Binding-site contacts:
Ligand atom C22 contacts residue GLY195 of chain 1.A at 3.5 Å.
Ligand atom O1P contacts residue ALA76 of chain 1.A at 3.0 Å (h-bond).
Ligand atom C3 contacts residue ASP192 of chain 1.A at 3.2 Å.
Ligand atom O3 contacts residue GLY160 of chain 1.A at 3.8 Å.
Ligand atom C2' contacts residue LEU125 of chain 1.A at 3.9 Å (hydrophobic).
Ligand atom C1 contacts residue ASP192 of chain 1.A at 3.6 Å.
Ligand atom O4 contacts residue PHE73 of chain 1.A at 3.8 Å.
Ligand atom O3 contacts residue ASP192 of chain 1.A at 2.7 Å (salt-bridge).
Ligand atom O3' contacts residue ASP192 of chain 1.A at 2.7 Å (salt-bridge).
Ligand atom C2 contacts residue PHE73 of chain 1.A at 3.9 Å (hydrophobic).
Ligand atom O2 contacts residue ASP192 of chain 1.A at 3.9 Å.
Ligand atom C2 contacts residue ASP192 of chain 1.A at 3.4 Å.
Ligand atom C5 contacts residue GLY160 of chain 1.A at 3.5 Å.
Ligand atom P contacts residue LYS237 of chain 1.A at 3.7 Å.
Ligand atom O1P contacts residue LYS237 of chain 1.A at 3.9 Å.
Ligand atom O2P contacts residue LYS237 of chain 1.A at 2.6 Å (salt-bridge).
Ligand atom O3P contacts residue GLU75 of chain 1.A at 3.0 Å (salt-bridge).
Ligand atom C22 contacts residue LEU125 of chain 1.A at 4.0 Å (hydrophobic).
Ligand atom O3P contacts residue GLY74 of chain 1.A at 3.5 Å.
Ligand atom C22 contacts residue LEU194 of chain 1.A at 3.3 Å (hydrophobic).
Ligand atom O2 contacts residue LEU194 of chain 1.A at 3.5 Å (h-bond).
Ligand atom C2' contacts residue ILE170 of chain 1.A at 3.7 Å (hydrophobic).
Ligand atom O4 contacts residue THR169 of chain 1.A at 3.4 Å.
Ligand atom O2 contacts residue PHE73 of chain 1.A at 3.6 Å.
Ligand atom C1' contacts residue PHE73 of chain 1.A at 3.3 Å (hydrophobic).
Ligand atom O3' contacts residue GLY160 of chain 1.A at 3.6 Å (h-bond).
Ligand atom O4 contacts residue GLY74 of chain 1.A at 3.9 Å.
Ligand atom O3' contacts residue LEU194 of chain 1.A at 3.8 Å.
Ligand atom O3' contacts residue ILE193 of chain 1.A at 3.9 Å.
Ligand atom O5 contacts residue GLY158 of chain 1.A at 3.8 Å.
Ligand atom C2' contacts residue TYR175 of chain 1.A at 3.8 Å (hydrophobic).
Ligand atom O3P contacts residue THR169 of chain 1.A at 2.5 Å (h-bond).
Ligand atom O5 contacts residue ILE159 of chain 1.A at 3.7 Å.
Ligand atom P contacts residue GLU75 of chain 1.A at 3.7 Å.
Ligand atom C5 contacts residue ILE159 of chain 1.A at 3.6 Å (hydrophobic).
Ligand atom O1P contacts residue GLU75 of chain 1.A at 3.3 Å (salt-bridge).
Ligand atom O2P contacts residue THR169 of chain 1.A at 3.5 Å (h-bond).
Ligand atom C22 contacts residue PHE73 of chain 1.A at 3.9 Å (hydrophobic).
Ligand atom C4 contacts residue PHE73 of chain 1.A at 3.8 Å (hydrophobic).
Ligand atom P contacts residue THR169 of chain 1.A at 3.6 Å.

This protein binds this small molecule.
Small molecule (SMILES): CC(C)CC(=O)C(O)(O)[C@@H](O)COP(=O)(O)O

Sequence of chain 1.A:
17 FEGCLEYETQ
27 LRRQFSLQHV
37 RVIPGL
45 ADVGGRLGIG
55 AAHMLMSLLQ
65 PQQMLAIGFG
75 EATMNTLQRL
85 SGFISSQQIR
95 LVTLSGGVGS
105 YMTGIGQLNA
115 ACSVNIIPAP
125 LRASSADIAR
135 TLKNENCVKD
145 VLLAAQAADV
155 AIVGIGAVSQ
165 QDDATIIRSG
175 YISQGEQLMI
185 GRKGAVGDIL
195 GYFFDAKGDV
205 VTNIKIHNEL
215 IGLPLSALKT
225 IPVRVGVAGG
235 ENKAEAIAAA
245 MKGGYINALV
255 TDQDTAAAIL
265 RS